Sequence of chain 1.A:
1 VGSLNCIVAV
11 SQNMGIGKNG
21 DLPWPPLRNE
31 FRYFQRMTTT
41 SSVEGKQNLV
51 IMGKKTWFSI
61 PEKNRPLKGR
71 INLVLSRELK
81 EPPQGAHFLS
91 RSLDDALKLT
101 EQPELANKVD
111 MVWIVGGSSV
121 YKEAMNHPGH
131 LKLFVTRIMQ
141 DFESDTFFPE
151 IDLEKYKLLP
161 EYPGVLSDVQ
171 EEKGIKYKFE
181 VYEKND

Binding-site contacts:
Ligand atom C6 contacts residue PHE34 of chain 1.A at 3.4 Å (hydrophobic).
Ligand atom OAX contacts residue SER59 of chain 1.A at 3.4 Å (h-bond).
Ligand atom NAG contacts residue ALA9 of chain 1.A at 3.5 Å (h-bond).
Ligand atom C2 contacts residue VAL8 of chain 1.A at 3.6 Å (hydrophobic).
Ligand atom CAY contacts residue SER59 of chain 1.A at 3.1 Å.
Ligand atom N3 contacts residue ALA9 of chain 1.A at 3.7 Å.
Ligand atom C5 contacts residue NDP1 of chain 1.C at 3.5 Å.
Ligand atom OBA contacts residue ASN64 of chain 1.A at 3.2 Å (h-bond).
Ligand atom CBC contacts residue THR56 of chain 1.A at 3.7 Å.
Ligand atom N1 contacts residue ILE7 of chain 1.A at 3.6 Å (h-bond).
Ligand atom CAZ contacts residue ASN64 of chain 1.A at 3.3 Å.
Ligand atom C4 contacts residue GLU30 of chain 1.A at 3.7 Å.
Ligand atom NAG contacts residue THR136 of chain 1.A at 3.6 Å.
Ligand atom NAH contacts residue ILE7 of chain 1.A at 3.0 Å (h-bond).
Ligand atom NAG contacts residue VAL8 of chain 1.A at 3.3 Å.
Ligand atom N3 contacts residue GLU30 of chain 1.A at 2.8 Å (salt-bridge).
Ligand atom N1 contacts residue NDP1 of chain 1.C at 3.4 Å (h-bond).
Ligand atom C2 contacts residue ALA9 of chain 1.A at 3.5 Å (hydrophobic).
Ligand atom C2 contacts residue GLU30 of chain 1.A at 3.5 Å.
Ligand atom N1 contacts residue ALA9 of chain 1.A at 3.5 Å (h-bond).
Ligand atom N1 contacts residue PHE34 of chain 1.A at 3.6 Å.
Ligand atom CAU contacts residue PHE31 of chain 1.A at 3.5 Å (hydrophobic).
Ligand atom C6 contacts residue NDP1 of chain 1.C at 3.2 Å.
Ligand atom C5 contacts residue PHE34 of chain 1.A at 3.6 Å (hydrophobic).
Ligand atom CBE contacts residue GOL1 of chain 1.F at 3.6 Å.
Ligand atom CBE contacts residue GLU30 of chain 1.A at 3.7 Å.
Ligand atom NAH contacts residue TYR121 of chain 1.A at 3.6 Å.
Ligand atom NAH contacts residue NDP1 of chain 1.C at 3.4 Å (h-bond).
Ligand atom CAZ contacts residue PHE31 of chain 1.A at 3.5 Å (hydrophobic).
Ligand atom NAH contacts residue PHE34 of chain 1.A at 3.5 Å.
Ligand atom CAQ contacts residue SER59 of chain 1.A at 3.6 Å.
Ligand atom OBB contacts residue ASN64 of chain 1.A at 3.3 Å.
Ligand atom NAH contacts residue VAL115 of chain 1.A at 3.3 Å (h-bond).
Ligand atom CBD contacts residue GLU30 of chain 1.A at 3.7 Å.
Ligand atom CBE contacts residue PHE34 of chain 1.A at 3.7 Å (hydrophobic).
Ligand atom OAX contacts residue NDP1 of chain 1.C at 3.3 Å (h-bond).
Ligand atom NAG contacts residue GLU30 of chain 1.A at 2.6 Å (salt-bridge).
Ligand atom N1 contacts residue VAL8 of chain 1.A at 3.3 Å.
Ligand atom CAP contacts residue SER59 of chain 1.A at 3.7 Å.
Ligand atom OBB contacts residue PHE31 of chain 1.A at 3.6 Å.

This small molecule binds to this protein.
Small molecule (SMILES): CCc1nc(N)nc(N)c1C#C[C@H](C)c1cc(OC)cc(-c2ccc(C(=O)O)cc2)c1